Binding-site contacts:
Ligand atom CG contacts residue ILE189 of chain 1.B at 3.8 Å (hydrophobic).
Ligand atom CB contacts residue PHE185 of chain 1.B at 3.5 Å (hydrophobic).
Ligand atom CD contacts residue GLU137 of chain 1.B at 3.4 Å.
Ligand atom CA contacts residue GLY477 of chain 1.B at 4.3 Å.
Ligand atom OXT contacts residue THR476 of chain 1.B at 3.7 Å.
Ligand atom O contacts residue SER323 of chain 1.B at 3.8 Å.
Ligand atom O contacts residue THR476 of chain 1.B at 4.0 Å.
Ligand atom O contacts residue PHE485 of chain 1.B at 3.5 Å.
Ligand atom CA contacts residue GLU137 of chain 1.B at 3.9 Å.
Ligand atom OXT contacts residue ALA478 of chain 1.B at 4.2 Å.
Ligand atom OXT contacts residue PHE185 of chain 1.B at 4.3 Å.
Ligand atom N contacts residue ALA478 of chain 1.B at 3.6 Å (h-bond).
Ligand atom OXT contacts residue LYS321 of chain 1.B at 4.2 Å.
Ligand atom OXT contacts residue GLY477 of chain 1.B at 2.8 Å (h-bond).
Ligand atom C contacts residue SER323 of chain 1.B at 3.5 Å.
Ligand atom C contacts residue ALA478 of chain 1.B at 3.6 Å (hydrophobic).
Ligand atom C contacts residue GLY477 of chain 1.B at 3.2 Å.
Ligand atom OXT contacts residue SER323 of chain 1.B at 2.7 Å (h-bond).
Ligand atom CD contacts residue ALA478 of chain 1.B at 4.4 Å (hydrophobic).
Ligand atom C contacts residue THR476 of chain 1.B at 4.2 Å.
Ligand atom N contacts residue GLU137 of chain 1.B at 3.1 Å (salt-bridge).
Ligand atom O contacts residue ALA478 of chain 1.B at 3.0 Å (h-bond).
Ligand atom CG contacts residue PHE485 of chain 1.B at 3.6 Å (hydrophobic).
Ligand atom CG contacts residue GLU137 of chain 1.B at 4.0 Å.
Ligand atom C contacts residue PHE485 of chain 1.B at 4.4 Å (hydrophobic).
Ligand atom CB contacts residue PHE485 of chain 1.B at 4.5 Å (hydrophobic).
Ligand atom CB contacts residue ILE189 of chain 1.B at 4.4 Å (hydrophobic).
Ligand atom CD contacts residue PHE485 of chain 1.B at 3.5 Å (hydrophobic).
Ligand atom O contacts residue GLY477 of chain 1.B at 3.2 Å (h-bond).
Ligand atom CA contacts residue ALA478 of chain 1.B at 4.3 Å (hydrophobic).
Ligand atom CA contacts residue PHE185 of chain 1.B at 4.0 Å (hydrophobic).

This protein binds this small molecule.
Small molecule (SMILES): O=C(O)[C@@H]1CCCN1

Sequence of chain 1.B:
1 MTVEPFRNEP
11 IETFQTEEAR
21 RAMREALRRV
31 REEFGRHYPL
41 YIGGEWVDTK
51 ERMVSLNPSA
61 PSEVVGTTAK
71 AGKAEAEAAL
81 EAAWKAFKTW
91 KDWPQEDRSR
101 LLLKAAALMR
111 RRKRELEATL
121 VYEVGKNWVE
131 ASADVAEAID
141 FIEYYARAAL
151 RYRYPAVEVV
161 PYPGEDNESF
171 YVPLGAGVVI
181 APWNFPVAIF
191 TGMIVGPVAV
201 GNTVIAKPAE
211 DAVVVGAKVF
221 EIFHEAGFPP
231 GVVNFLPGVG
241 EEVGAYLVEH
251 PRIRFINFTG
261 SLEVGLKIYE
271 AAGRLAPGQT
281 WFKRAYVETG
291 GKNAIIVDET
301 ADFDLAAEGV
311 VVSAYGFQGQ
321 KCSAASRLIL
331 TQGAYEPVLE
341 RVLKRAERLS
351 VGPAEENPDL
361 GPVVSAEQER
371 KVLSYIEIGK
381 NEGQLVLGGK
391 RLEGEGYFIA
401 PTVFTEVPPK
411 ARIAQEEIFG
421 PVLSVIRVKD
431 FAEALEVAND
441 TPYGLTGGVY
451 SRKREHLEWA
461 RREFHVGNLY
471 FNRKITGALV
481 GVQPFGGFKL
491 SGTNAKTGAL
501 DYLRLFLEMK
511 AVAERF